Binding-site contacts:
Ligand atom C7 contacts residue THR3 of chain 2.B at 4.1 Å.
Ligand atom N3 contacts residue ASN6 of chain 2.B at 3.5 Å (h-bond).
Ligand atom C7 contacts residue ASN6 of chain 2.B at 3.6 Å.
Ligand atom C5 contacts residue PRO7 of chain 2.B at 4.1 Å (hydrophobic).
Ligand atom C7 contacts residue LEU5 of chain 2.B at 3.6 Å (hydrophobic).
Ligand atom C6 contacts residue LEU4 of chain 2.B at 4.2 Å (hydrophobic).
Ligand atom C5 contacts residue THR3 of chain 2.B at 3.5 Å.
Ligand atom C3A contacts residue ASN6 of chain 2.B at 3.8 Å.
Ligand atom C2 contacts residue ASN6 of chain 2.B at 3.8 Å.
Ligand atom N1 contacts residue ASN6 of chain 2.B at 4.0 Å.
Ligand atom C5 contacts residue LEU5 of chain 2.B at 4.0 Å (hydrophobic).
Ligand atom C4 contacts residue ASN6 of chain 2.B at 4.0 Å.
Ligand atom C6 contacts residue LEU5 of chain 2.B at 3.5 Å (hydrophobic).
Ligand atom C7A contacts residue ASN6 of chain 2.B at 3.7 Å.
Ligand atom C7A contacts residue LEU5 of chain 2.B at 4.2 Å (hydrophobic).
Ligand atom C5 contacts residue ASN6 of chain 2.B at 4.2 Å.
Ligand atom C7 contacts residue LEU4 of chain 2.B at 3.7 Å (hydrophobic).
Ligand atom C4 contacts residue PRO7 of chain 2.B at 4.2 Å (hydrophobic).
Ligand atom C6 contacts residue THR3 of chain 2.B at 3.3 Å.
Ligand atom C6 contacts residue ASN6 of chain 2.B at 3.9 Å.

Sequence of chain 2.B:
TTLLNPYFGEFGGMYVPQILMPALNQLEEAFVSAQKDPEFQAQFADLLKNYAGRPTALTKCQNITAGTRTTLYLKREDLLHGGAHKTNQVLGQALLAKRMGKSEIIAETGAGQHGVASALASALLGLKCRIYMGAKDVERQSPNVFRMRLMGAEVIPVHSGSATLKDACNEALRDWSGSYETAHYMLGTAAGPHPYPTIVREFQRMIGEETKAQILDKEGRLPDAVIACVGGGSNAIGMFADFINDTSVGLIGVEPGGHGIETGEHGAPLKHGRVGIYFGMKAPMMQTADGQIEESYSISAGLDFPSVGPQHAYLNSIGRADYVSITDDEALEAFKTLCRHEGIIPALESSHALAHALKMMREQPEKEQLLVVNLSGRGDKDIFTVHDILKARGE

This small molecule binds to this protein.
Small molecule (SMILES): c1ccc2[nH]cnc2c1